Sequence of chain 1.D:
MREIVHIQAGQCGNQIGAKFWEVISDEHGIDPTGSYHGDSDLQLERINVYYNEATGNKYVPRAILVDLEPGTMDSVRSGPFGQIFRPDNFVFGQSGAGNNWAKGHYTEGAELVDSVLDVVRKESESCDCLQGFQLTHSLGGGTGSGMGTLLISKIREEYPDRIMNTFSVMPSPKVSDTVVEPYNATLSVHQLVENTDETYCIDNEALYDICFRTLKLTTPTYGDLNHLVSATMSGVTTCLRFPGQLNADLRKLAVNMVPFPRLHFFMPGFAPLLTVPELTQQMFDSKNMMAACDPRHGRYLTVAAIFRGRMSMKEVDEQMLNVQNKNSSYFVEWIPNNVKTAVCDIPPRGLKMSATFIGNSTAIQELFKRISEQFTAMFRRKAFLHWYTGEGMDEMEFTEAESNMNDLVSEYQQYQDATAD

Sequence of chain 1.C:
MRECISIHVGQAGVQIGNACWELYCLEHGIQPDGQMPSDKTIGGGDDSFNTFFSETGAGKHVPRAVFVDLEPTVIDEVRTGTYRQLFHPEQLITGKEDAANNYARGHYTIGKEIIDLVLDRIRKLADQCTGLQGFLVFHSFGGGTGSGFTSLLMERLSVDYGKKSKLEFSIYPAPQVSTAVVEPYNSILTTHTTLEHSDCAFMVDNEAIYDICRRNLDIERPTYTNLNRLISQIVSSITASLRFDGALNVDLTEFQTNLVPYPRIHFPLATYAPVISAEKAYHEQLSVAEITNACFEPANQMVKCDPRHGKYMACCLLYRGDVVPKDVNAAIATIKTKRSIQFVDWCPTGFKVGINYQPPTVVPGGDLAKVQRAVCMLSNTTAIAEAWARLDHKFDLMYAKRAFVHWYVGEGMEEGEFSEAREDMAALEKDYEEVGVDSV

A protein and the small-molecule ligand that binds it are described below.
Small molecule (SMILES): COc1ccc2c(c1)CCCN2c1nc(C)nc2onc(C)c12

Binding-site contacts:
Ligand atom C12 contacts residue LYS350 of chain 1.D at 3.7 Å.
Ligand atom N4 contacts residue ALA248 of chain 1.D at 3.9 Å.
Ligand atom O2 contacts residue ASN256 of chain 1.D at 3.6 Å.
Ligand atom C17 contacts residue LYS252 of chain 1.D at 4.0 Å.
Ligand atom N1 contacts residue CYS239 of chain 1.D at 3.4 Å.
Ligand atom C12 contacts residue ASN256 of chain 1.D at 3.8 Å.
Ligand atom C9 contacts residue ALA314 of chain 1.D at 3.8 Å (hydrophobic).
Ligand atom C2 contacts residue CYS239 of chain 1.D at 3.9 Å (hydrophobic).
Ligand atom C1 contacts residue LEU240 of chain 1.D at 3.6 Å (hydrophobic).
Ligand atom N4 contacts residue LEU253 of chain 1.D at 3.5 Å.
Ligand atom C9 contacts residue LEU253 of chain 1.D at 3.7 Å (hydrophobic).
Ligand atom C16 contacts residue LEU246 of chain 1.D at 3.5 Å (hydrophobic).
Ligand atom O1 contacts residue ILE316 of chain 1.D at 3.0 Å.
Ligand atom C17 contacts residue LEU246 of chain 1.D at 4.1 Å (hydrophobic).
Ligand atom C13 contacts residue ASN256 of chain 1.D at 3.3 Å.
Ligand atom C14 contacts residue ASN256 of chain 1.D at 3.9 Å.
Ligand atom C7 contacts residue LEU253 of chain 1.D at 3.9 Å (hydrophobic).
Ligand atom C1 contacts residue LEU253 of chain 1.D at 4.0 Å (hydrophobic).
Ligand atom C15 contacts residue ASN256 of chain 1.D at 3.7 Å.
Ligand atom C11 contacts residue ASN256 of chain 1.D at 3.4 Å.
Ligand atom C12 contacts residue MET257 of chain 1.D at 3.7 Å (hydrophobic).
Ligand atom C6 contacts residue LEU246 of chain 1.D at 3.9 Å (hydrophobic).
Ligand atom C6 contacts residue LYS350 of chain 1.D at 3.9 Å.
Ligand atom C12 contacts residue VAL313 of chain 1.D at 3.3 Å (hydrophobic).
Ligand atom C17 contacts residue LEU253 of chain 1.D at 4.0 Å (hydrophobic).
Ligand atom N2 contacts residue ALA315 of chain 1.D at 4.0 Å.
Ligand atom C2 contacts residue LEU253 of chain 1.D at 3.8 Å (hydrophobic).
Ligand atom C13 contacts residue THR179 of chain 1.C at 3.5 Å.
Ligand atom O1 contacts residue CYS239 of chain 1.D at 3.5 Å (h-bond).
Ligand atom N2 contacts residue ILE316 of chain 1.D at 3.7 Å.
Ligand atom C12 contacts residue ASN348 of chain 1.D at 3.9 Å.
Ligand atom C11 contacts residue LYS350 of chain 1.D at 3.5 Å.
Ligand atom C10 contacts residue MET257 of chain 1.D at 3.6 Å (hydrophobic).
Ligand atom C13 contacts residue LYS350 of chain 1.D at 3.7 Å.
Ligand atom C3 contacts residue CYS239 of chain 1.D at 3.7 Å (hydrophobic).
Ligand atom N2 contacts residue ALA352 of chain 1.D at 3.6 Å.
Ligand atom C14 contacts residue THR179 of chain 1.C at 3.7 Å.
Ligand atom C15 contacts residue THR179 of chain 1.C at 3.0 Å.
Ligand atom C10 contacts residue ALA314 of chain 1.D at 3.8 Å (hydrophobic).
Ligand atom O2 contacts residue LYS350 of chain 1.D at 3.0 Å.